Sequence of chain 1.A:
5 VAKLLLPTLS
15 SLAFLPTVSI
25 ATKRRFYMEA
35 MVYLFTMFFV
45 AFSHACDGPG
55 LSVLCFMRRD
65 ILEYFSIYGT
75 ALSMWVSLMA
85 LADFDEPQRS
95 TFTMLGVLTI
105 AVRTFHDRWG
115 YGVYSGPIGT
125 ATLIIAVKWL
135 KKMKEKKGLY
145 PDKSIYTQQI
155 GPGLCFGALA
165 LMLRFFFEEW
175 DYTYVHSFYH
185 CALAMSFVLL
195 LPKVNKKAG

This small molecule binds to this protein.
Small molecule (SMILES): CC(C)CCC[C@@H](C)[C@H]1CC[C@H]2[C@@H]3CC=C4C[C@@H](O)CC[C@]4(C)[C@H]3CC[C@]12C

Binding-site contacts:
Ligand atom C21 contacts residue GLY116 of chain 1.A at 3.5 Å.
Ligand atom C13 contacts residue GLY120 of chain 1.A at 4.5 Å.
Ligand atom C21 contacts residue ILE104 of chain 1.A at 4.4 Å (hydrophobic).
Ligand atom C13 contacts residue GLY116 of chain 1.A at 4.5 Å.
Ligand atom C25 contacts residue THR124 of chain 1.A at 4.0 Å.
Ligand atom C17 contacts residue ARG107 of chain 1.A at 4.3 Å.
Ligand atom C27 contacts residue THR103 of chain 1.A at 4.3 Å.
Ligand atom C21 contacts residue THR103 of chain 1.A at 4.1 Å.
Ligand atom C20 contacts residue GLY120 of chain 1.A at 4.0 Å.
Ligand atom C2 contacts residue TYR115 of chain 1.A at 4.1 Å (hydrophobic).
Ligand atom C23 contacts residue PRO121 of chain 1.A at 3.9 Å (hydrophobic).
Ligand atom C26 contacts residue LEU99 of chain 1.A at 3.2 Å (hydrophobic).
Ligand atom C9 contacts residue TYR115 of chain 1.A at 4.4 Å (hydrophobic).
Ligand atom C18 contacts residue GLY120 of chain 1.A at 4.3 Å.
Ligand atom C25 contacts residue THR103 of chain 1.A at 3.2 Å.
Ligand atom C12 contacts residue ARG107 of chain 1.A at 4.2 Å.
Ligand atom C14 contacts residue ARG107 of chain 1.A at 4.3 Å.
Ligand atom C21 contacts residue ARG107 of chain 1.A at 3.7 Å.
Ligand atom C24 contacts residue TRP79 of chain 1.A at 4.0 Å (hydrophobic).
Ligand atom C26 contacts residue TRP79 of chain 1.A at 3.4 Å (hydrophobic).
Ligand atom C23 contacts residue THR124 of chain 1.A at 3.7 Å.
Ligand atom C24 contacts residue THR103 of chain 1.A at 3.3 Å.
Ligand atom C20 contacts residue PRO121 of chain 1.A at 4.2 Å (hydrophobic).
Ligand atom C3 contacts residue TYR115 of chain 1.A at 4.4 Å (hydrophobic).
Ligand atom C11 contacts residue GLY116 of chain 1.A at 3.6 Å.
Ligand atom C27 contacts residue THR124 of chain 1.A at 3.9 Å.
Ligand atom C1 contacts residue GLY116 of chain 1.A at 4.4 Å.
Ligand atom C12 contacts residue GLY120 of chain 1.A at 3.8 Å.
Ligand atom C26 contacts residue THR124 of chain 1.A at 3.4 Å.
Ligand atom C1 contacts residue TYR115 of chain 1.A at 3.6 Å (hydrophobic).
Ligand atom C21 contacts residue PRO121 of chain 1.A at 3.8 Å (hydrophobic).
Ligand atom C26 contacts residue THR103 of chain 1.A at 4.2 Å.
Ligand atom C23 contacts residue GLY120 of chain 1.A at 3.8 Å.
Ligand atom C24 contacts residue THR124 of chain 1.A at 4.1 Å.
Ligand atom C21 contacts residue GLY120 of chain 1.A at 4.4 Å.
Ligand atom C20 contacts residue GLY116 of chain 1.A at 4.1 Å.
Ligand atom C12 contacts residue GLY116 of chain 1.A at 3.3 Å.
Ligand atom C22 contacts residue THR103 of chain 1.A at 3.4 Å.
Ligand atom C25 contacts residue LEU99 of chain 1.A at 4.1 Å (hydrophobic).
Ligand atom C23 contacts residue THR103 of chain 1.A at 3.9 Å.